Sequence of chain 1.C:
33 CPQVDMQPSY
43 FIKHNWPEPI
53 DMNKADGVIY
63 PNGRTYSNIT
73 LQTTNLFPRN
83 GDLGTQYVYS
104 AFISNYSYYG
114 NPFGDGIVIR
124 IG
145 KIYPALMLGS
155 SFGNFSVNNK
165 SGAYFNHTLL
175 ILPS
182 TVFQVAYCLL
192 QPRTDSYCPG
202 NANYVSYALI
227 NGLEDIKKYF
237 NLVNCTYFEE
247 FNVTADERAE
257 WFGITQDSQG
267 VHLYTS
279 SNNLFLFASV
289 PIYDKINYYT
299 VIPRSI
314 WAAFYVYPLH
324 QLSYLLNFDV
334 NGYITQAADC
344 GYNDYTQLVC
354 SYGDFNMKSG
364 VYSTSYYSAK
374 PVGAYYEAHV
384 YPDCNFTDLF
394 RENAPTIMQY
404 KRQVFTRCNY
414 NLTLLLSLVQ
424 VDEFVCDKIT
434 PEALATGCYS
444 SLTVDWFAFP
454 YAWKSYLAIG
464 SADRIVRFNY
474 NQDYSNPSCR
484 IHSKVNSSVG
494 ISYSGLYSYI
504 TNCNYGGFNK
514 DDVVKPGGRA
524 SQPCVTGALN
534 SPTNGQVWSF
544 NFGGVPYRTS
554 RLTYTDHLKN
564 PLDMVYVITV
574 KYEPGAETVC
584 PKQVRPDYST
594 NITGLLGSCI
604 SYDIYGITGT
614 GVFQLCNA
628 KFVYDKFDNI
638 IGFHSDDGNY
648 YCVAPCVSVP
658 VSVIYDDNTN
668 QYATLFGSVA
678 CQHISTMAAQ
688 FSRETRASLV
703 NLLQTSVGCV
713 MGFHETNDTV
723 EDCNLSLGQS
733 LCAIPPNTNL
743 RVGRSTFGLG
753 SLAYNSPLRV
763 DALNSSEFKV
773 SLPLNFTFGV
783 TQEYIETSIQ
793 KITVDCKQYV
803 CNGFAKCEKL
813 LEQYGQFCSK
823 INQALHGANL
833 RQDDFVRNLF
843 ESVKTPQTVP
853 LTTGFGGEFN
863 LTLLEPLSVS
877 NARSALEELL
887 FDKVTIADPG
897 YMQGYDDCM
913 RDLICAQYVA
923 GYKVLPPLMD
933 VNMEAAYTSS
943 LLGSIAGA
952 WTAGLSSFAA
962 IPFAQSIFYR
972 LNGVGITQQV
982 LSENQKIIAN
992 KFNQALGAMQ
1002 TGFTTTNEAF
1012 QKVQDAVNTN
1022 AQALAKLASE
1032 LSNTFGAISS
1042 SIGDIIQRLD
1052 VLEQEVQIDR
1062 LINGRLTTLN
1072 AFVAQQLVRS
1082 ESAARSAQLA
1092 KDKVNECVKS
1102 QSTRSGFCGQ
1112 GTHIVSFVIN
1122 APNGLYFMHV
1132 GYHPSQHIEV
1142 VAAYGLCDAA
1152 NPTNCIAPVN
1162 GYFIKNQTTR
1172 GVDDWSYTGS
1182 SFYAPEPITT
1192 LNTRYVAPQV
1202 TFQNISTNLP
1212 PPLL

This protein binds this small molecule.
Small molecule (SMILES): CC(=O)N[C@@H]1[C@@H](O)[C@H](O)[C@@H](CO)O[C@H]1O

Binding-site contacts:
Ligand atom C1 contacts residue ASN158 of chain 1.C at 1.5 Å.
Ligand atom C8 contacts residue ASN158 of chain 1.C at 4.2 Å.
Ligand atom O5 contacts residue ASN158 of chain 1.C at 2.4 Å (h-bond).
Ligand atom C4 contacts residue ASN158 of chain 1.C at 4.3 Å.
Ligand atom C8 contacts residue PHE156 of chain 1.C at 4.4 Å (hydrophobic).
Ligand atom C5 contacts residue ASN158 of chain 1.C at 3.8 Å.
Ligand atom C1 contacts residue ASN163 of chain 1.C at 4.3 Å.
Ligand atom C7 contacts residue ASN158 of chain 1.C at 3.6 Å.
Ligand atom N2 contacts residue ASN158 of chain 1.C at 3.0 Å (h-bond).
Ligand atom C3 contacts residue ASN158 of chain 1.C at 3.9 Å.
Ligand atom O5 contacts residue ASN163 of chain 1.C at 4.1 Å.
Ligand atom C8 contacts residue GLY157 of chain 1.C at 3.7 Å.
Ligand atom C2 contacts residue ASN158 of chain 1.C at 2.5 Å.
Ligand atom O7 contacts residue ASN158 of chain 1.C at 3.8 Å.